Sequence of chain 13.A:
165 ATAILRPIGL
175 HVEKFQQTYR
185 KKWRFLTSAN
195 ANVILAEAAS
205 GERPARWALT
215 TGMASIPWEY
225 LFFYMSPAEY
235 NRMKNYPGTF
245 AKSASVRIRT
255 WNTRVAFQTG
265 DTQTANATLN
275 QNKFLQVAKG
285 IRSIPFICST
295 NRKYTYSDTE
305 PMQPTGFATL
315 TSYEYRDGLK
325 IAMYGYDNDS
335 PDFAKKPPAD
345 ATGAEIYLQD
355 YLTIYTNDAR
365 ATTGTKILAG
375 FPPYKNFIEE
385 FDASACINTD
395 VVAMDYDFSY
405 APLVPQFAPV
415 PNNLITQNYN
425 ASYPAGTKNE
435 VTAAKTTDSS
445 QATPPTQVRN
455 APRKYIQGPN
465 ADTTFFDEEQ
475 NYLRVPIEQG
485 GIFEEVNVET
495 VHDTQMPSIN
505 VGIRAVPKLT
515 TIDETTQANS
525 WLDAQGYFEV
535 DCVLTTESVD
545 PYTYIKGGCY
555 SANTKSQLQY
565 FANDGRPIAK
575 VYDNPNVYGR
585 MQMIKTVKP

A protein and the small-molecule ligand that binds it are described below.
Small molecule (SMILES): Nc1ccn([C@H]2C[C@H](O[P](=O)(O)OC[C@H]3O[C@@H](n4cnc5c(=O)nc(N)[nH]c54)C[C@@H]3O)[C@@H](COP(=O)=O)O2)c(=O)n1

Binding-site contacts:
Ligand atom N2 contacts residue PRO171 of chain 12.A at 2.9 Å (h-bond).
Ligand atom C2 contacts residue ARG170 of chain 12.A at 3.9 Å.
Ligand atom OP1 contacts residue ARG184 of chain 5.A at 2.5 Å (salt-bridge).
Ligand atom N4 contacts residue LYS379 of chain 13.A at 3.0 Å (salt-bridge).
Ligand atom C2 contacts residue ILE172 of chain 12.A at 3.8 Å (hydrophobic).
Ligand atom C4 contacts residue LYS379 of chain 13.A at 3.9 Å.
Ligand atom N1 contacts residue ARG170 of chain 12.A at 2.5 Å (salt-bridge).
Ligand atom N3 contacts residue LYS186 of chain 5.A at 3.5 Å.
Ligand atom C4' contacts residue ARG251 of chain 5.A at 3.8 Å.
Ligand atom C6 contacts residue LYS186 of chain 5.A at 3.7 Å.
Ligand atom O3' contacts residue ARG184 of chain 5.A at 3.1 Å (salt-bridge).
Ligand atom O4' contacts residue ASP535 of chain 5.A at 3.7 Å.
Ligand atom N1 contacts residue PRO171 of chain 12.A at 3.8 Å.
Ligand atom O5' contacts residue ARG184 of chain 5.A at 2.3 Å (salt-bridge).
Ligand atom O2 contacts residue LYS185 of chain 5.A at 3.7 Å.
Ligand atom C4 contacts residue LYS186 of chain 5.A at 3.6 Å.
Ligand atom C4' contacts residue ARG184 of chain 5.A at 3.4 Å.
Ligand atom N2 contacts residue DC1 of chain 13.C at 2.8 Å (h-bond).
Ligand atom C5' contacts residue ARG251 of chain 5.A at 3.8 Å.
Ligand atom OP1 contacts residue ARG251 of chain 5.A at 3.4 Å (salt-bridge).
Ligand atom C6 contacts residue DC1 of chain 13.C at 3.5 Å.
Ligand atom O6 contacts residue DC1 of chain 13.C at 2.9 Å (h-bond).
Ligand atom C5' contacts residue ARG184 of chain 5.A at 3.4 Å.
Ligand atom N4 contacts residue LEU169 of chain 12.A at 3.9 Å.
Ligand atom C5 contacts residue ARG170 of chain 12.A at 3.1 Å.
Ligand atom N4 contacts residue LYS186 of chain 5.A at 3.9 Å.
Ligand atom C4 contacts residue ILE172 of chain 12.A at 3.5 Å (hydrophobic).
Ligand atom O6 contacts residue ARG170 of chain 12.A at 0.9 Å (salt-bridge).
Ligand atom N2 contacts residue ILE172 of chain 12.A at 3.6 Å.
Ligand atom P contacts residue ARG184 of chain 5.A at 2.8 Å.
Ligand atom N4 contacts residue ILE172 of chain 12.A at 3.7 Å.
Ligand atom C5 contacts residue LYS186 of chain 5.A at 3.6 Å.
Ligand atom C6 contacts residue ARG170 of chain 12.A at 1.9 Å.
Ligand atom N4 contacts residue ASN380 of chain 13.A at 3.1 Å (h-bond).
Ligand atom C2 contacts residue DC1 of chain 13.C at 3.5 Å.
Ligand atom N1 contacts residue DC1 of chain 13.C at 2.9 Å (h-bond).
Ligand atom N7 contacts residue ARG170 of chain 12.A at 3.8 Å.
Ligand atom C2 contacts residue PRO171 of chain 12.A at 3.6 Å (hydrophobic).
Ligand atom N3 contacts residue ILE172 of chain 12.A at 3.5 Å.
Ligand atom O2 contacts residue ARG184 of chain 5.A at 3.7 Å.

Sequence of chain 5.A:
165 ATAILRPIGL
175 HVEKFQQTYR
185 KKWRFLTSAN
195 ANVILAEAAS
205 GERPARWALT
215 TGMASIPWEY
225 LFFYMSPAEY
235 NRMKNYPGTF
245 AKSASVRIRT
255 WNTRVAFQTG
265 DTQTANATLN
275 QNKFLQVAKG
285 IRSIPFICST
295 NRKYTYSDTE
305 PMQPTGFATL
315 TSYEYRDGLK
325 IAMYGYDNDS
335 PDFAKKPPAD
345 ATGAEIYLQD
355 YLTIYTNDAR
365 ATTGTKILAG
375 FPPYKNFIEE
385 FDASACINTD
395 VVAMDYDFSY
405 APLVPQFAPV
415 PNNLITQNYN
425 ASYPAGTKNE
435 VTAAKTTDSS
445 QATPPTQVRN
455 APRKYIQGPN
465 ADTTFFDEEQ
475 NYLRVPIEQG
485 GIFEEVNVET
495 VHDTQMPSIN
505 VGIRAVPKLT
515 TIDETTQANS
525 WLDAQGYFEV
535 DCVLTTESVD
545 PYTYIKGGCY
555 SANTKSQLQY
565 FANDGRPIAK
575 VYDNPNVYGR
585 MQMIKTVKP

Sequence of chain 12.A:
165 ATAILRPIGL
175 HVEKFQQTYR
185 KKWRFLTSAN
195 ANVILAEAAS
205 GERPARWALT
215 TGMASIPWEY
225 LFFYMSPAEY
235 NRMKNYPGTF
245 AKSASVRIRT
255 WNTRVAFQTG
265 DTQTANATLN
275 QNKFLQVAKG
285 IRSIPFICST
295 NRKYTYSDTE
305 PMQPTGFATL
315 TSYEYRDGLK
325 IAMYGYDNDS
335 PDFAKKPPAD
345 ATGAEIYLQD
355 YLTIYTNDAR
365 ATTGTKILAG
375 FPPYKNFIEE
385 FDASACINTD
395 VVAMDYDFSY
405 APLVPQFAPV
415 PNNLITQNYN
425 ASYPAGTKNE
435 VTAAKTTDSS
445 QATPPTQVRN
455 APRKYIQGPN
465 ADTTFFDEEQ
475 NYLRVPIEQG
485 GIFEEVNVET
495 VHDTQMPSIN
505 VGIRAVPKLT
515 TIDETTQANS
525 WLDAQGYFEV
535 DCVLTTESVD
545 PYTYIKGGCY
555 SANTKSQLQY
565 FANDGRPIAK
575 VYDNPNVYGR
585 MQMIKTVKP